A small-molecule ligand and the protein it binds are described below.
Small molecule (SMILES): Nc1ccn([C@H]2C[C@H](O[P](=O)(O)OC[C@H]3O[C@@H](n4cnc5c(N)ncnc54)C[C@@H]3O)[C@@H](COP(=O)(O)O)O2)c(=O)n1

Sequence of chain 3.A:
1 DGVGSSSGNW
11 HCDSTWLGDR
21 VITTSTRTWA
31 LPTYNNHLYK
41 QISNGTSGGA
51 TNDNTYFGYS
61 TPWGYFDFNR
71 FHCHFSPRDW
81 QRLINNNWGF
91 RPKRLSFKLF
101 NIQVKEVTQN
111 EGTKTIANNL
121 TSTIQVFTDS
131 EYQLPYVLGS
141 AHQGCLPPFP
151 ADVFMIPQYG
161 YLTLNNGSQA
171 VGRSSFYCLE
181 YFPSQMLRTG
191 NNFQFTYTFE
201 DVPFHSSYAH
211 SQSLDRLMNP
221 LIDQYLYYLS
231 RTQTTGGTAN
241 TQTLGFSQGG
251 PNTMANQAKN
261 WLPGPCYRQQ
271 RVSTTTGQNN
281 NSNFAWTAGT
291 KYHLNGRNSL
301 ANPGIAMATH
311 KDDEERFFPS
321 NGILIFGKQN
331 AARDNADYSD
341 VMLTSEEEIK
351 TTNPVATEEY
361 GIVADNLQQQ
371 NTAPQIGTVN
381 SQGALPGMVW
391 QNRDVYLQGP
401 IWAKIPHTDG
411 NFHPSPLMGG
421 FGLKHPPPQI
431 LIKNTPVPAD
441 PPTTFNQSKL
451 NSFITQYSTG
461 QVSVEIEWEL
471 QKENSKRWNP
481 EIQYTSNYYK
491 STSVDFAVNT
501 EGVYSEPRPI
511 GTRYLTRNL

Binding-site contacts:
Ligand atom C4 contacts residue PRO203 of chain 3.A at 4.2 Å (hydrophobic).
Ligand atom C4 contacts residue ASP201 of chain 3.A at 3.7 Å.
Ligand atom N3 contacts residue PRO203 of chain 3.A at 4.2 Å.
Ligand atom C5 contacts residue SER415 of chain 3.A at 4.1 Å.
Ligand atom C2 contacts residue GLY422 of chain 3.A at 3.3 Å.
Ligand atom C4 contacts residue PRO203 of chain 3.A at 4.1 Å (hydrophobic).
Ligand atom N3 contacts residue PRO414 of chain 3.A at 4.2 Å.
Ligand atom N6 contacts residue SER415 of chain 3.A at 3.6 Å.
Ligand atom N7 contacts residue HIS413 of chain 3.A at 4.1 Å.
Ligand atom N6 contacts residue PHE421 of chain 3.A at 3.9 Å.
Ligand atom C2' contacts residue PRO414 of chain 3.A at 3.8 Å (hydrophobic).
Ligand atom N1 contacts residue VAL202 of chain 3.A at 3.6 Å.
Ligand atom C5 contacts residue ASP201 of chain 3.A at 4.1 Å.
Ligand atom C6 contacts residue PRO203 of chain 3.A at 4.0 Å (hydrophobic).
Ligand atom C1' contacts residue PRO203 of chain 3.A at 4.1 Å (hydrophobic).
Ligand atom C6 contacts residue SER415 of chain 3.A at 4.1 Å.
Ligand atom C2' contacts residue HIS413 of chain 3.A at 3.8 Å.
Ligand atom N7 contacts residue SER415 of chain 3.A at 4.0 Å.
Ligand atom N1 contacts residue PRO203 of chain 3.A at 4.1 Å.
Ligand atom C2' contacts residue PRO203 of chain 3.A at 3.3 Å (hydrophobic).
Ligand atom N4 contacts residue ASP201 of chain 3.A at 2.5 Å.
Ligand atom N1 contacts residue GLY422 of chain 3.A at 3.0 Å (h-bond).
Ligand atom C2 contacts residue VAL202 of chain 3.A at 4.2 Å (hydrophobic).
Ligand atom N3 contacts residue ASP201 of chain 3.A at 4.1 Å.
Ligand atom N7 contacts residue ASN392 of chain 3.A at 4.2 Å.
Ligand atom C6 contacts residue PRO203 of chain 3.A at 4.0 Å (hydrophobic).
Ligand atom C5 contacts residue PRO203 of chain 3.A at 3.9 Å (hydrophobic).
Ligand atom C5 contacts residue ARG91 of chain 3.A at 4.1 Å.
Ligand atom C4 contacts residue VAL202 of chain 3.A at 3.7 Å (hydrophobic).
Ligand atom C6 contacts residue GLY422 of chain 3.A at 3.8 Å.
Ligand atom C2 contacts residue PRO203 of chain 3.A at 3.9 Å (hydrophobic).
Ligand atom C5 contacts residue VAL202 of chain 3.A at 3.6 Å (hydrophobic).
Ligand atom N6 contacts residue GLY420 of chain 3.A at 3.7 Å.
Ligand atom C8 contacts residue HIS413 of chain 3.A at 3.8 Å.
Ligand atom N4 contacts residue VAL202 of chain 3.A at 2.9 Å (h-bond).
Ligand atom C5 contacts residue PRO203 of chain 3.A at 4.0 Å (hydrophobic).
Ligand atom N6 contacts residue GLY422 of chain 3.A at 3.4 Å (h-bond).
Ligand atom N7 contacts residue PRO203 of chain 3.A at 4.2 Å.
Ligand atom N1 contacts residue PRO203 of chain 3.A at 3.8 Å.
Ligand atom C6 contacts residue VAL202 of chain 3.A at 4.2 Å (hydrophobic).